Binding-site contacts:
Ligand atom O13 contacts residue MN1 of chain 1.KB at 1.9 Å.
Ligand atom O12 contacts residue LEU124 of chain 1.H at 3.8 Å.
Ligand atom P9 contacts residue LYS194 of chain 1.H at 3.8 Å.
Ligand atom C5 contacts residue MN1 of chain 1.KB at 3.6 Å.
Ligand atom C5 contacts residue HIS90 of chain 1.W at 3.3 Å.
Ligand atom N4 contacts residue HIS187 of chain 1.H at 3.1 Å (h-bond).
Ligand atom O12 contacts residue ARG138 of chain 1.K at 3.6 Å.
Ligand atom N4 contacts residue HIS90 of chain 1.W at 3.2 Å (h-bond).
Ligand atom C3 contacts residue MN1 of chain 1.NB at 3.4 Å.
Ligand atom O13 contacts residue HIS64 of chain 1.H at 3.0 Å (h-bond).
Ligand atom C3 contacts residue GLU94 of chain 1.W at 2.9 Å.
Ligand atom C5 contacts residue GLU94 of chain 1.W at 3.8 Å.
Ligand atom O10 contacts residue LYS194 of chain 1.H at 3.7 Å.
Ligand atom P9 contacts residue SER214 of chain 1.K at 3.7 Å.
Ligand atom C6 contacts residue HIS91 of chain 1.W at 3.8 Å.
Ligand atom O13 contacts residue HIS91 of chain 1.W at 2.8 Å (h-bond).
Ligand atom C5 contacts residue HIS187 of chain 1.H at 3.5 Å.
Ligand atom O12 contacts residue LYS194 of chain 1.H at 2.9 Å (salt-bridge).
Ligand atom N1 contacts residue MN1 of chain 1.KB at 2.7 Å.
Ligand atom N2 contacts residue MN1 of chain 1.KB at 3.7 Å.
Ligand atom N2 contacts residue HIS91 of chain 1.W at 3.7 Å.
Ligand atom O13 contacts residue GLU190 of chain 1.H at 2.7 Å (salt-bridge).
Ligand atom C7 contacts residue GLU190 of chain 1.H at 3.2 Å.
Ligand atom O11 contacts residue LYS216 of chain 1.K at 2.4 Å (salt-bridge).
Ligand atom O12 contacts residue ARG116 of chain 1.K at 3.6 Å.
Ligand atom C8 contacts residue GLU14 of chain 1.W at 3.7 Å.
Ligand atom C7 contacts residue MN1 of chain 1.KB at 3.3 Å.
Ligand atom N4 contacts residue MN1 of chain 1.NB at 2.5 Å.
Ligand atom O10 contacts residue ARG116 of chain 1.K at 3.2 Å (salt-bridge).
Ligand atom O10 contacts residue THR215 of chain 1.K at 3.6 Å.
Ligand atom N4 contacts residue GLU94 of chain 1.W at 2.7 Å (salt-bridge).
Ligand atom O10 contacts residue SER214 of chain 1.K at 3.0 Å (h-bond).
Ligand atom O11 contacts residue SER214 of chain 1.K at 3.2 Å (h-bond).
Ligand atom C8 contacts residue GLU190 of chain 1.H at 3.7 Å.
Ligand atom C5 contacts residue MN1 of chain 1.NB at 3.5 Å.
Ligand atom N1 contacts residue HIS186 of chain 1.H at 3.5 Å (h-bond).
Ligand atom C5 contacts residue HIS186 of chain 1.H at 3.3 Å.
Ligand atom C5 contacts residue GLU190 of chain 1.H at 3.7 Å.
Ligand atom N1 contacts residue HIS91 of chain 1.W at 3.1 Å (h-bond).
Ligand atom N1 contacts residue GLU190 of chain 1.H at 3.2 Å (salt-bridge).

This small molecule binds to this protein.
Small molecule (SMILES): O=P(O)(O)C[C@H](O)Cn1cncn1

Sequence of chain 1.K:
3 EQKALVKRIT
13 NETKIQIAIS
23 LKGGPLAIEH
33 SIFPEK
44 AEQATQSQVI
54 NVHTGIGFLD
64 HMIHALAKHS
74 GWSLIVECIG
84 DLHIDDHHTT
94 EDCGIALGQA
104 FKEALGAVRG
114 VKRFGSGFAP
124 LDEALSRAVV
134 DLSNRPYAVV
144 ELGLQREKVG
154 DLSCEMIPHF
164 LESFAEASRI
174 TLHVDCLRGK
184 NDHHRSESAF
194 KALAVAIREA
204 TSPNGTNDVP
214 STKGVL

Sequence of chain 1.W:
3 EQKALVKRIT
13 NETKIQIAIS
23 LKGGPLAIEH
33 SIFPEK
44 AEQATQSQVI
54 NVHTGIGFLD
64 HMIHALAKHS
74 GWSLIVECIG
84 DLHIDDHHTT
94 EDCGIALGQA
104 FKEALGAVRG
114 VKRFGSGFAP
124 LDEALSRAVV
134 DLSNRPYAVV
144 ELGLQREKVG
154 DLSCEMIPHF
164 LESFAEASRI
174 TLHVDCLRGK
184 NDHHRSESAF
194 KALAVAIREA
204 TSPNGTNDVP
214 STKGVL

Sequence of chain 1.H:
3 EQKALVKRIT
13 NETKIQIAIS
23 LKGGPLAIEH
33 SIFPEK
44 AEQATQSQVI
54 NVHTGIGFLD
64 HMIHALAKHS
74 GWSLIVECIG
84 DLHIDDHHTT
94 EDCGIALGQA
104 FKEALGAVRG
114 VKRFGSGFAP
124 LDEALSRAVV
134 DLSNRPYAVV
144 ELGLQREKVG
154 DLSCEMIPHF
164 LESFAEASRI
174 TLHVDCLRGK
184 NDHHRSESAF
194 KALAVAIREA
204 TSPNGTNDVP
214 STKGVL